A protein and the small-molecule ligand that binds it are described below.
Small molecule (SMILES): CC(=O)N[C@H]1[C@H](O[C@H]2[C@H](O)[C@@H](NC(C)=O)CO[C@@H]2CO)O[C@H](CO)[C@@H](O[C@H]2O[C@H](CO)[C@@H](O)[C@H](O)[C@@H]2O)[C@@H]1O

Binding-site contacts:
Ligand atom O5 contacts residue HIS205 of chain 1.C at 4.2 Å.
Ligand atom C2 contacts residue HIS205 of chain 1.C at 3.5 Å.
Ligand atom N2 contacts residue HIS205 of chain 1.C at 3.5 Å (h-bond).
Ligand atom C4 contacts residue ASN202 of chain 1.C at 4.2 Å.
Ligand atom C7 contacts residue ASN202 of chain 1.C at 3.2 Å.
Ligand atom O5 contacts residue ASN202 of chain 1.C at 2.4 Å (h-bond).
Ligand atom O7 contacts residue HIS205 of chain 1.C at 3.6 Å.
Ligand atom C5 contacts residue ASN202 of chain 1.C at 3.4 Å.
Ligand atom C3 contacts residue HIS205 of chain 1.C at 3.3 Å.
Ligand atom C2 contacts residue ASN202 of chain 1.C at 2.7 Å.
Ligand atom O7 contacts residue ASN202 of chain 1.C at 4.1 Å.
Ligand atom O3 contacts residue HIS205 of chain 1.C at 4.2 Å.
Ligand atom C8 contacts residue HIS205 of chain 1.C at 4.1 Å.
Ligand atom C7 contacts residue HIS205 of chain 1.C at 4.4 Å.
Ligand atom C6 contacts residue ASN202 of chain 1.C at 4.4 Å.
Ligand atom C5 contacts residue HIS205 of chain 1.C at 4.2 Å.
Ligand atom C1 contacts residue HIS205 of chain 1.C at 3.4 Å.
Ligand atom N2 contacts residue ASN202 of chain 1.C at 3.0 Å (h-bond).
Ligand atom C4 contacts residue HIS205 of chain 1.C at 4.3 Å.
Ligand atom C8 contacts residue ASN202 of chain 1.C at 2.9 Å.
Ligand atom C3 contacts residue ASN202 of chain 1.C at 3.6 Å.
Ligand atom C8 contacts residue THR204 of chain 1.C at 3.4 Å.
Ligand atom C1 contacts residue ASN202 of chain 1.C at 1.5 Å.

Sequence of chain 1.C:
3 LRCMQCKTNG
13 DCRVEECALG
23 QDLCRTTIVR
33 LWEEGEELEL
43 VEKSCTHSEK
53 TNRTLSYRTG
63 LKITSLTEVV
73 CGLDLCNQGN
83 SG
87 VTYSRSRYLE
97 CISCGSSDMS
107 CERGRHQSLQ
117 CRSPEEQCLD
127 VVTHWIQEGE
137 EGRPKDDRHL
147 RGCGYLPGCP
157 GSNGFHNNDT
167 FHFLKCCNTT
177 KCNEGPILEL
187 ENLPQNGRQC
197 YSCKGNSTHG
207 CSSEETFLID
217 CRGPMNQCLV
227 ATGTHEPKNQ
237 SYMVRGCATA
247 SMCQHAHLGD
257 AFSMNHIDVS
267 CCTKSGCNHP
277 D